The protein below binds the small molecule below.
Small molecule (SMILES): CC(=O)N[C@@H]1[C@@H](O)[C@H](O)[C@@H](CO)O[C@H]1O

Binding-site contacts:
Ligand atom O5 contacts residue GLY232 of chain 1.A at 3.9 Å.
Ligand atom C7 contacts residue ASN229 of chain 1.A at 3.9 Å.
Ligand atom C6 contacts residue GLY232 of chain 1.A at 3.6 Å.
Ligand atom C5 contacts residue THR165 of chain 1.A at 4.4 Å.
Ligand atom C2 contacts residue ASN229 of chain 1.A at 2.5 Å.
Ligand atom O4 contacts residue THR165 of chain 1.A at 4.0 Å.
Ligand atom O6 contacts residue LYS164 of chain 1.A at 4.0 Å.
Ligand atom C6 contacts residue ARG233 of chain 1.A at 3.4 Å.
Ligand atom C3 contacts residue ASN229 of chain 1.A at 3.8 Å.
Ligand atom C5 contacts residue ASN229 of chain 1.A at 3.7 Å.
Ligand atom N2 contacts residue ASN229 of chain 1.A at 2.9 Å (h-bond).
Ligand atom C5 contacts residue GLY232 of chain 1.A at 4.4 Å.
Ligand atom C6 contacts residue THR165 of chain 1.A at 4.4 Å.
Ligand atom O7 contacts residue ASN229 of chain 1.A at 4.2 Å.
Ligand atom C1 contacts residue ASN229 of chain 1.A at 1.5 Å.
Ligand atom O5 contacts residue ASN229 of chain 1.A at 2.4 Å (h-bond).
Ligand atom C4 contacts residue ASN229 of chain 1.A at 4.3 Å.
Ligand atom O6 contacts residue GLY232 of chain 1.A at 2.3 Å (h-bond).
Ligand atom O6 contacts residue ASN229 of chain 1.A at 4.3 Å.
Ligand atom O6 contacts residue ARG233 of chain 1.A at 2.7 Å.
Ligand atom O6 contacts residue ASN234 of chain 1.A at 4.3 Å.

Sequence of chain 1.A:
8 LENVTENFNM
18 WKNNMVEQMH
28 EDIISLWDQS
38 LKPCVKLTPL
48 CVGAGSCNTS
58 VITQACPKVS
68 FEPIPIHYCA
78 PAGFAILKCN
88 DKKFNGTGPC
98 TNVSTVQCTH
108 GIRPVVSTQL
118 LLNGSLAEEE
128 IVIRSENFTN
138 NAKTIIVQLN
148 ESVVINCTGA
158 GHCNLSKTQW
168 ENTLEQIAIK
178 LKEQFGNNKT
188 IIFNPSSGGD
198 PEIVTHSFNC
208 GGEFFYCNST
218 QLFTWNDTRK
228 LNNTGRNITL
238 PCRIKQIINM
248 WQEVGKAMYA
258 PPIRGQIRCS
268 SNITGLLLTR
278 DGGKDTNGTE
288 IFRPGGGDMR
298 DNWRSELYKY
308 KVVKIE